A small-molecule ligand and the protein it binds are described below.
Small molecule (SMILES): CC(=O)N[C@H]1[C@H](O[C@H]2[C@H](O)[C@@H](NC(C)=O)CO[C@@H]2CO)O[C@H](CO)[C@@H](O)[C@@H]1O

Binding-site contacts:
Ligand atom O5 contacts residue ASN5 of chain 1.A at 2.5 Å (h-bond).
Ligand atom O6 contacts residue GLU2 of chain 1.A at 3.6 Å (salt-bridge).
Ligand atom O7 contacts residue NAG1 of chain 1.F at 3.0 Å.
Ligand atom C8 contacts residue NAG2 of chain 1.F at 3.9 Å.
Ligand atom C1 contacts residue SER7 of chain 1.A at 4.4 Å.
Ligand atom O7 contacts residue ASN5 of chain 1.A at 3.0 Å (h-bond).
Ligand atom C7 contacts residue SER7 of chain 1.A at 3.5 Å.
Ligand atom O7 contacts residue NAG2 of chain 1.F at 3.7 Å.
Ligand atom C7 contacts residue NAG1 of chain 1.F at 4.1 Å.
Ligand atom N2 contacts residue NAG2 of chain 1.F at 3.7 Å.
Ligand atom C7 contacts residue TYR203 of chain 1.A at 4.1 Å (hydrophobic).
Ligand atom O7 contacts residue SER7 of chain 1.A at 3.9 Å.
Ligand atom C6 contacts residue GLU2 of chain 1.A at 4.0 Å.
Ligand atom C2 contacts residue NAG2 of chain 1.F at 4.2 Å.
Ligand atom C3 contacts residue ASN5 of chain 1.A at 3.9 Å.
Ligand atom C1 contacts residue ASN5 of chain 1.A at 1.5 Å.
Ligand atom C3 contacts residue NAG2 of chain 1.F at 4.2 Å.
Ligand atom O7 contacts residue TYR203 of chain 1.A at 3.5 Å (h-bond).
Ligand atom C7 contacts residue NAG2 of chain 1.F at 3.5 Å.
Ligand atom C2 contacts residue ASN5 of chain 1.A at 2.4 Å.
Ligand atom C7 contacts residue ASN5 of chain 1.A at 3.2 Å.
Ligand atom C5 contacts residue ASN5 of chain 1.A at 3.8 Å.
Ligand atom N2 contacts residue ASN5 of chain 1.A at 3.0 Å (h-bond).
Ligand atom C8 contacts residue SER7 of chain 1.A at 3.1 Å.
Ligand atom C8 contacts residue GLU2 of chain 1.A at 3.3 Å.
Ligand atom C4 contacts residue ASN5 of chain 1.A at 4.3 Å.
Ligand atom N2 contacts residue SER7 of chain 1.A at 4.0 Å.
Ligand atom C8 contacts residue TYR203 of chain 1.A at 4.0 Å (hydrophobic).
Ligand atom C7 contacts residue GLU2 of chain 1.A at 4.4 Å.
Ligand atom O3 contacts residue NAG2 of chain 1.F at 3.3 Å.

Sequence of chain 1.A:
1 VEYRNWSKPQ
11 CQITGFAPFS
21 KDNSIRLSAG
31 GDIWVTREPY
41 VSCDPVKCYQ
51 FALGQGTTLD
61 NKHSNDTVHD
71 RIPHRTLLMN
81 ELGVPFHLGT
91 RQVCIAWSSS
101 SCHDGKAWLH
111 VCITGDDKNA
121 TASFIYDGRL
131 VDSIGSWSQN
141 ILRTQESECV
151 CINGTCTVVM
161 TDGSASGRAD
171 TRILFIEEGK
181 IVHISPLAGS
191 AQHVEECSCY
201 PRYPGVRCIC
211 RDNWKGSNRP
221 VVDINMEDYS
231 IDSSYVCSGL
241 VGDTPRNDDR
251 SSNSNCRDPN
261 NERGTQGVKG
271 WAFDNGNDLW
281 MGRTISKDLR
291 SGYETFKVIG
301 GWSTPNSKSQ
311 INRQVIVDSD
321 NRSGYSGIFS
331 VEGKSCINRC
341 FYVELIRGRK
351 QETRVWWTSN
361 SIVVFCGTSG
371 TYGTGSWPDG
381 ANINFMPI